This small molecule binds to this protein.
Small molecule (SMILES): CC(=O)N[C@H]1[C@H](O[C@H]2[C@H](O)[C@@H](NC(C)=O)CO[C@@H]2CO)O[C@H](CO)[C@@H](O)[C@@H]1O

Sequence of chain 6.C:
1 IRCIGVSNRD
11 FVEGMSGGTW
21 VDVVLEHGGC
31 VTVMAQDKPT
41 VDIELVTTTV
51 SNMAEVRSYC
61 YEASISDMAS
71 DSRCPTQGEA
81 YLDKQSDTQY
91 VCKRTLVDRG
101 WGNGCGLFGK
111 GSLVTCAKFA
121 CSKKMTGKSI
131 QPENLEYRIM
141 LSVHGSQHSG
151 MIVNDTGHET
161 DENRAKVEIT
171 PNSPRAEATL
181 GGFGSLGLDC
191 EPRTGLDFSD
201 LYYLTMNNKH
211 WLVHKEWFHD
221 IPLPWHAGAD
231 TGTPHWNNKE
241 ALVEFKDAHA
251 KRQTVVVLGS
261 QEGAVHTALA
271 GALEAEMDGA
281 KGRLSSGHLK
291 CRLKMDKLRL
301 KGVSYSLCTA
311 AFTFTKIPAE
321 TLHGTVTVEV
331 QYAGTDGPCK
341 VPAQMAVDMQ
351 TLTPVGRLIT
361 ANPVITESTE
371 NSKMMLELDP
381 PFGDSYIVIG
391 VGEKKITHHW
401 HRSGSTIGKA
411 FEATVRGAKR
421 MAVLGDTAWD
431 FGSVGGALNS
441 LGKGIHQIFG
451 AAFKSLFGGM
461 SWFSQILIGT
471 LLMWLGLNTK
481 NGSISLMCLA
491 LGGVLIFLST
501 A

Binding-site contacts:
Ligand atom C7 contacts residue ASN154 of chain 6.C at 3.3 Å.
Ligand atom C2 contacts residue ASN154 of chain 6.C at 3.5 Å.
Ligand atom O7 contacts residue ASN154 of chain 6.C at 2.6 Å (h-bond).
Ligand atom N2 contacts residue THR156 of chain 6.C at 3.6 Å (h-bond).
Ligand atom O6 contacts residue MET151 of chain 6.C at 3.4 Å.
Ligand atom N2 contacts residue ASN154 of chain 6.C at 3.8 Å.
Ligand atom C8 contacts residue ASN154 of chain 6.C at 3.6 Å.
Ligand atom C6 contacts residue MET151 of chain 6.C at 4.5 Å (hydrophobic).
Ligand atom C1 contacts residue ASN154 of chain 6.C at 3.4 Å.
Ligand atom C2 contacts residue THR156 of chain 6.C at 4.2 Å.
Ligand atom C8 contacts residue THR156 of chain 6.C at 4.0 Å.
Ligand atom C1 contacts residue THR156 of chain 6.C at 3.6 Å.
Ligand atom C7 contacts residue THR156 of chain 6.C at 3.9 Å.
Ligand atom O5 contacts residue ASN154 of chain 6.C at 4.0 Å.